Sequence of chain 1.C:
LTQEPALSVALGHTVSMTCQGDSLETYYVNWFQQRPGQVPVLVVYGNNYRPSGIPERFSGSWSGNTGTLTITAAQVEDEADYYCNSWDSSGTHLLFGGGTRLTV

The small molecule below binds the protein below.
Small molecule (SMILES): CC(=O)N[C@H]1[C@H](O[C@H]2[C@H](O)[C@@H](NC(C)=O)CO[C@@H]2CO)O[C@H](CO)[C@@H](O[C@@H]2O[C@H](CO)[C@@H](O)[C@H](O)[C@@H]2O)[C@@H]1O

Binding-site contacts:
Ligand atom C8 contacts residue GLU47 of chain 1.B at 3.5 Å.
Ligand atom O3 contacts residue ARG39 of chain 1.B at 4.0 Å.
Ligand atom O4 contacts residue GLU47 of chain 1.B at 4.4 Å.
Ligand atom C8 contacts residue LEU65 of chain 1.B at 4.0 Å (hydrophobic).
Ligand atom O7 contacts residue ASN62 of chain 1.B at 4.4 Å.
Ligand atom C6 contacts residue LYS44 of chain 1.B at 4.4 Å.
Ligand atom C1 contacts residue TRP48 of chain 1.B at 4.4 Å (hydrophobic).
Ligand atom N2 contacts residue ASN62 of chain 1.B at 2.9 Å (h-bond).
Ligand atom O7 contacts residue LEU65 of chain 1.B at 4.2 Å.
Ligand atom C2 contacts residue ASN62 of chain 1.B at 2.6 Å.
Ligand atom O5 contacts residue SER64 of chain 1.B at 4.2 Å.
Ligand atom N2 contacts residue ARG39 of chain 1.B at 4.1 Å.
Ligand atom C1 contacts residue SER64 of chain 1.B at 4.5 Å.
Ligand atom C4 contacts residue ASN62 of chain 1.B at 4.3 Å.
Ligand atom C5 contacts residue LEU97 of chain 1.C at 4.4 Å (hydrophobic).
Ligand atom C7 contacts residue ARG39 of chain 1.B at 4.1 Å.
Ligand atom O6 contacts residue ASN62 of chain 1.B at 4.2 Å.
Ligand atom C1 contacts residue ASN62 of chain 1.B at 1.5 Å.
Ligand atom O6 contacts residue LYS44 of chain 1.B at 3.2 Å.
Ligand atom O5 contacts residue LEU97 of chain 1.C at 4.0 Å.
Ligand atom C5 contacts residue ASN62 of chain 1.B at 3.7 Å.
Ligand atom C7 contacts residue LEU65 of chain 1.B at 4.1 Å (hydrophobic).
Ligand atom C1 contacts residue LEU97 of chain 1.C at 4.1 Å (hydrophobic).
Ligand atom O7 contacts residue SER64 of chain 1.B at 4.2 Å.
Ligand atom O6 contacts residue LEU97 of chain 1.C at 4.0 Å.
Ligand atom O5 contacts residue ASN62 of chain 1.B at 2.5 Å (h-bond).
Ligand atom C7 contacts residue ASN62 of chain 1.B at 3.8 Å.
Ligand atom C3 contacts residue GLU47 of chain 1.B at 4.2 Å.
Ligand atom C6 contacts residue ASN62 of chain 1.B at 4.3 Å.
Ligand atom C2 contacts residue SER64 of chain 1.B at 4.2 Å.
Ligand atom C8 contacts residue ARG68 of chain 1.B at 4.5 Å.
Ligand atom C8 contacts residue ARG39 of chain 1.B at 3.5 Å.
Ligand atom C3 contacts residue ASN62 of chain 1.B at 3.8 Å.

Sequence of chain 1.B:
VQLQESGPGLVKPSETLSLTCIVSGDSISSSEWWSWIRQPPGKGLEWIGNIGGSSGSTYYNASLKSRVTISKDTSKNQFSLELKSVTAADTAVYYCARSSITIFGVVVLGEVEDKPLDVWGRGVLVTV